This protein binds this small molecule.
Small molecule (SMILES): O=c1[nH]cnc2c(C[NH+]3C[C@H](CO)[C@@H](O)C3)c[nH]c12

Sequence of chain 1.A:
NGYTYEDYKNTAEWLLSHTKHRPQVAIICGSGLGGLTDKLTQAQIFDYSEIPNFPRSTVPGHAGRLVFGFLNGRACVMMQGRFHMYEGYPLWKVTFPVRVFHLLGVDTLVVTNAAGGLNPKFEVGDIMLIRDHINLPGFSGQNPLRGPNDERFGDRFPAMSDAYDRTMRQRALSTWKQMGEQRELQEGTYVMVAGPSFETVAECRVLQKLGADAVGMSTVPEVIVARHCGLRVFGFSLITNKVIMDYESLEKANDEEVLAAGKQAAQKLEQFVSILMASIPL

Binding-site contacts:
Ligand atom O6 contacts residue ASN243 of chain 3.A at 3.0 Å (h-bond).
Ligand atom C8 contacts residue GLY118 of chain 3.A at 3.8 Å.
Ligand atom O5' contacts residue ASP257 of chain 3.A at 2.4 Å (salt-bridge).
Ligand atom C8 contacts residue ALA117 of chain 3.A at 3.8 Å (hydrophobic).
Ligand atom C2' contacts residue SO41 of chain 3.B at 3.7 Å.
Ligand atom C8 contacts residue ASN243 of chain 3.A at 3.6 Å.
Ligand atom O5' contacts residue VAL260 of chain 3.A at 3.5 Å.
Ligand atom C4 contacts residue VAL217 of chain 3.A at 3.5 Å (hydrophobic).
Ligand atom C6 contacts residue GLU201 of chain 3.A at 3.6 Å.
Ligand atom O3' contacts residue PHE159 of chain 1.A at 3.6 Å.
Ligand atom N3 contacts residue VAL217 of chain 3.A at 3.5 Å (h-bond).
Ligand atom C4' contacts residue SO41 of chain 3.B at 3.8 Å.
Ligand atom C5' contacts residue ASP257 of chain 3.A at 3.3 Å.
Ligand atom C10 contacts residue ALA116 of chain 3.A at 3.2 Å (hydrophobic).
Ligand atom O6 contacts residue VAL245 of chain 3.A at 3.5 Å.
Ligand atom C6' contacts residue SO41 of chain 3.B at 3.4 Å.
Ligand atom O3' contacts residue TYR88 of chain 3.A at 2.8 Å (h-bond).
Ligand atom C5 contacts residue GLY118 of chain 3.A at 3.5 Å.
Ligand atom N7 contacts residue ASN243 of chain 3.A at 2.8 Å (h-bond).
Ligand atom C6 contacts residue PHE200 of chain 3.A at 3.5 Å (hydrophobic).
Ligand atom O6 contacts residue GLU201 of chain 3.A at 3.7 Å.
Ligand atom C5 contacts residue PHE200 of chain 3.A at 3.6 Å (hydrophobic).
Ligand atom C8 contacts residue THR242 of chain 3.A at 3.7 Å.
Ligand atom N1 contacts residue GLU201 of chain 3.A at 2.7 Å (salt-bridge).
Ligand atom C3' contacts residue PHE159 of chain 1.A at 3.5 Å (hydrophobic).
Ligand atom O3' contacts residue SO41 of chain 3.B at 3.1 Å (h-bond).
Ligand atom C5' contacts residue PHE159 of chain 1.A at 3.7 Å (hydrophobic).
Ligand atom N3 contacts residue MET219 of chain 3.A at 3.6 Å.
Ligand atom C2 contacts residue VAL217 of chain 3.A at 3.7 Å (hydrophobic).
Ligand atom C2' contacts residue MET219 of chain 3.A at 3.7 Å (hydrophobic).
Ligand atom N7 contacts residue GLY118 of chain 3.A at 3.4 Å (h-bond).
Ligand atom N1 contacts residue PHE200 of chain 3.A at 3.5 Å.
Ligand atom N7 contacts residue ALA117 of chain 3.A at 3.8 Å.
Ligand atom N1' contacts residue SO41 of chain 3.B at 3.0 Å (h-bond).
Ligand atom C2 contacts residue GLU201 of chain 3.A at 3.1 Å.
Ligand atom N1 contacts residue VAL217 of chain 3.A at 3.7 Å.
Ligand atom C3' contacts residue SO41 of chain 3.B at 3.6 Å.
Ligand atom O6 contacts residue PHE200 of chain 3.A at 3.8 Å.
Ligand atom N3 contacts residue GLY218 of chain 3.A at 3.7 Å.
Ligand atom C2 contacts residue MET219 of chain 3.A at 3.6 Å (hydrophobic).

Sequence of chain 3.A:
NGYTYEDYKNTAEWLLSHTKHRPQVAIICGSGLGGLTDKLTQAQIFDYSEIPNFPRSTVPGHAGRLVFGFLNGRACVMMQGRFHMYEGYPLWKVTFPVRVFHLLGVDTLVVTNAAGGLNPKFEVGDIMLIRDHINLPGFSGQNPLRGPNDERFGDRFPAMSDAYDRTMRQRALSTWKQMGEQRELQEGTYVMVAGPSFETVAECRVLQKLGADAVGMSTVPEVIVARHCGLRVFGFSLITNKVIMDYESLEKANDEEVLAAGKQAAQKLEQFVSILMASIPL